Sequence of chain 1.D:
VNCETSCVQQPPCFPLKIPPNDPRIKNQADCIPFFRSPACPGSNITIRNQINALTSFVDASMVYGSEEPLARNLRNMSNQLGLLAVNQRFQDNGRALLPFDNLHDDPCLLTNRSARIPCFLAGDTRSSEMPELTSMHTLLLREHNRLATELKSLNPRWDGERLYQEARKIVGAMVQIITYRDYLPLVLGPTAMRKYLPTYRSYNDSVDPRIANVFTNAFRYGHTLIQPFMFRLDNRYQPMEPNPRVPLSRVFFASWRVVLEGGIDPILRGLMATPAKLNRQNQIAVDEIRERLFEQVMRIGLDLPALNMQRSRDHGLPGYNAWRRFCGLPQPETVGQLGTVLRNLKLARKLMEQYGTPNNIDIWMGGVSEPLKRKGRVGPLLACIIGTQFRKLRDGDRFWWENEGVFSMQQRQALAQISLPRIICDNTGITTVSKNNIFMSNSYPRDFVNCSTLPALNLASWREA

A protein and the small-molecule ligand that binds it are described below.
Small molecule (SMILES): CC(=O)N[C@@H]1[C@@H](O)[C@H](O)[C@@H](CO)O[C@H]1O

Binding-site contacts:
Ligand atom O7 contacts residue ALA86 of chain 1.D at 3.4 Å.
Ligand atom C1 contacts residue ASN77 of chain 1.D at 1.4 Å.
Ligand atom O7 contacts residue VAL87 of chain 1.D at 2.8 Å (h-bond).
Ligand atom C8 contacts residue VAL87 of chain 1.D at 4.2 Å (hydrophobic).
Ligand atom C7 contacts residue VAL87 of chain 1.D at 3.9 Å (hydrophobic).
Ligand atom O6 contacts residue LEU84 of chain 1.D at 4.0 Å.
Ligand atom O5 contacts residue LEU84 of chain 1.D at 4.3 Å.
Ligand atom N2 contacts residue ASN77 of chain 1.D at 2.9 Å (h-bond).
Ligand atom C2 contacts residue GLN89 of chain 1.D at 4.0 Å.
Ligand atom C1 contacts residue ASN80 of chain 1.D at 3.3 Å.
Ligand atom C3 contacts residue ASN77 of chain 1.D at 3.8 Å.
Ligand atom C7 contacts residue ASN77 of chain 1.D at 3.5 Å.
Ligand atom O7 contacts residue ASN77 of chain 1.D at 3.6 Å.
Ligand atom C4 contacts residue ASN77 of chain 1.D at 4.2 Å.
Ligand atom O6 contacts residue ASN80 of chain 1.D at 4.5 Å.
Ligand atom C6 contacts residue ASN80 of chain 1.D at 3.7 Å.
Ligand atom O5 contacts residue ASN77 of chain 1.D at 2.3 Å (h-bond).
Ligand atom O5 contacts residue ASN80 of chain 1.D at 2.8 Å (h-bond).
Ligand atom O3 contacts residue GLN89 of chain 1.D at 2.6 Å (h-bond).
Ligand atom N2 contacts residue GLN89 of chain 1.D at 3.6 Å.
Ligand atom C5 contacts residue ASN80 of chain 1.D at 3.4 Å.
Ligand atom C5 contacts residue ASN77 of chain 1.D at 3.6 Å.
Ligand atom C7 contacts residue ALA86 of chain 1.D at 4.1 Å (hydrophobic).
Ligand atom C2 contacts residue ASN77 of chain 1.D at 2.4 Å.
Ligand atom C3 contacts residue GLN89 of chain 1.D at 3.9 Å.
Ligand atom C7 contacts residue GLN89 of chain 1.D at 3.3 Å.
Ligand atom C8 contacts residue ALA86 of chain 1.D at 3.8 Å (hydrophobic).
Ligand atom O7 contacts residue GLN89 of chain 1.D at 3.4 Å (h-bond).
Ligand atom C8 contacts residue GLN89 of chain 1.D at 3.7 Å.